Sequence of chain 1.A:
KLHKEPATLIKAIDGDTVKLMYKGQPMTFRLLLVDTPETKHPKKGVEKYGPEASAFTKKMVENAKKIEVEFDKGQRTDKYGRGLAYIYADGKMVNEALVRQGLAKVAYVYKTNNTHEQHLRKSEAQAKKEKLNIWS

A protein and the small-molecule ligand that binds it are described below.
Small molecule (SMILES): Cc1cn([C@H]2C[C@H](OP(=O)(O)O)[C@@H](COP(=O)(O)O)O2)c(=O)[nH]c1=O

Binding-site contacts:
Ligand atom C2 contacts residue TYR115 of chain 1.A at 3.8 Å (hydrophobic).
Ligand atom C2' contacts residue TYR113 of chain 1.A at 3.9 Å (hydrophobic).
Ligand atom C5M contacts residue TYR113 of chain 1.A at 3.8 Å (hydrophobic).
Ligand atom C5 contacts residue TYR113 of chain 1.A at 3.9 Å (hydrophobic).
Ligand atom O3' contacts residue LYS84 of chain 1.A at 3.6 Å (salt-bridge).
Ligand atom O4 contacts residue TYR115 of chain 1.A at 3.7 Å.
Ligand atom O5' contacts residue ARG87 of chain 1.A at 3.2 Å (salt-bridge).
Ligand atom P2 contacts residue CA1 of chain 1.B at 3.9 Å.
Ligand atom O2 contacts residue ASP83 of chain 1.A at 3.8 Å.
Ligand atom C5M contacts residue LEU36 of chain 1.A at 3.8 Å (hydrophobic).
Ligand atom C5' contacts residue TYR113 of chain 1.A at 3.4 Å (hydrophobic).
Ligand atom C3' contacts residue TYR113 of chain 1.A at 4.0 Å (hydrophobic).
Ligand atom O2P contacts residue TYR85 of chain 1.A at 2.9 Å (h-bond).
Ligand atom P1 contacts residue LYS84 of chain 1.A at 3.7 Å.
Ligand atom C4 contacts residue TYR115 of chain 1.A at 3.6 Å (hydrophobic).
Ligand atom C4 contacts residue LEU89 of chain 1.A at 3.7 Å (hydrophobic).
Ligand atom C5 contacts residue LEU89 of chain 1.A at 4.1 Å (hydrophobic).
Ligand atom P2 contacts residue ARG87 of chain 1.A at 4.0 Å.
Ligand atom O4 contacts residue LEU37 of chain 1.A at 3.9 Å.
Ligand atom O4 contacts residue LEU89 of chain 1.A at 3.7 Å.
Ligand atom O5' contacts residue ARG35 of chain 1.A at 3.4 Å (salt-bridge).
Ligand atom N3 contacts residue LEU89 of chain 1.A at 4.1 Å.
Ligand atom O5P contacts residue ARG35 of chain 1.A at 2.8 Å (salt-bridge).
Ligand atom O1P contacts residue TYR85 of chain 1.A at 3.0 Å (h-bond).
Ligand atom C6 contacts residue TYR113 of chain 1.A at 4.1 Å (hydrophobic).
Ligand atom P1 contacts residue TYR85 of chain 1.A at 3.5 Å.
Ligand atom C5' contacts residue ARG87 of chain 1.A at 4.1 Å.
Ligand atom C5M contacts residue ARG35 of chain 1.A at 3.8 Å.
Ligand atom C2' contacts residue TYR115 of chain 1.A at 3.9 Å (hydrophobic).
Ligand atom N3 contacts residue TYR115 of chain 1.A at 3.3 Å.
Ligand atom O5P contacts residue ASP21 of chain 1.A at 3.9 Å.
Ligand atom O5P contacts residue ASP40 of chain 1.A at 3.1 Å (salt-bridge).
Ligand atom O2P contacts residue LYS84 of chain 1.A at 2.6 Å (salt-bridge).
Ligand atom O6P contacts residue ARG87 of chain 1.A at 2.9 Å (salt-bridge).
Ligand atom P2 contacts residue ARG35 of chain 1.A at 3.5 Å.
Ligand atom O5P contacts residue CA1 of chain 1.B at 2.7 Å.
Ligand atom O4' contacts residue ARG87 of chain 1.A at 3.0 Å (salt-bridge).
Ligand atom C4' contacts residue ARG87 of chain 1.A at 3.8 Å.
Ligand atom O6P contacts residue ARG35 of chain 1.A at 3.0 Å (salt-bridge).
Ligand atom C2 contacts residue ASP83 of chain 1.A at 3.9 Å.